Sequence of chain 1.A:
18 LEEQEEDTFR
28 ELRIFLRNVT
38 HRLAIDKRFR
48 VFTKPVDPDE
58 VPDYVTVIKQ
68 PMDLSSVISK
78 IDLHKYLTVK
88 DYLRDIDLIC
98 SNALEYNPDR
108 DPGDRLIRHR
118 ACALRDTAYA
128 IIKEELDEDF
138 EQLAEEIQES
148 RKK

Binding-site contacts:
Ligand atom N contacts residue ASP60 of chain 1.A at 2.8 Å (salt-bridge).
Ligand atom OH contacts residue TYR61 of chain 1.A at 3.9 Å.
Ligand atom N contacts residue GLU102 of chain 1.A at 3.9 Å.
Ligand atom CE contacts residue ASN104 of chain 1.A at 3.8 Å.
Ligand atom O3P contacts residue PRO105 of chain 1.A at 3.9 Å.
Ligand atom CH contacts residue ILE114 of chain 1.A at 3.6 Å (hydrophobic).
Ligand atom OG contacts residue PRO105 of chain 1.A at 3.5 Å.
Ligand atom CA contacts residue ASP60 of chain 1.A at 3.3 Å.
Ligand atom NZ contacts residue VAL53 of chain 1.A at 3.7 Å.
Ligand atom CA contacts residue TYR103 of chain 1.A at 3.6 Å (hydrophobic).
Ligand atom OH contacts residue ILE114 of chain 1.A at 3.9 Å.
Ligand atom O contacts residue PRO105 of chain 1.A at 3.8 Å.
Ligand atom CB contacts residue TYR103 of chain 1.A at 3.3 Å (hydrophobic).
Ligand atom CA contacts residue PRO105 of chain 1.A at 3.6 Å (hydrophobic).
Ligand atom CD contacts residue ILE114 of chain 1.A at 3.8 Å (hydrophobic).
Ligand atom CH contacts residue VAL53 of chain 1.A at 3.8 Å (hydrophobic).
Ligand atom CA contacts residue TYR103 of chain 1.A at 3.5 Å (hydrophobic).
Ligand atom CA contacts residue ASP60 of chain 1.A at 3.9 Å.
Ligand atom OH contacts residue ASN104 of chain 1.A at 2.9 Å (h-bond).
Ligand atom C contacts residue TYR103 of chain 1.A at 3.5 Å (hydrophobic).
Ligand atom O contacts residue TYR103 of chain 1.A at 3.4 Å (h-bond).
Ligand atom CB contacts residue GLU102 of chain 1.A at 3.4 Å.
Ligand atom CH contacts residue ASN104 of chain 1.A at 3.9 Å.
Ligand atom N contacts residue PRO105 of chain 1.A at 3.6 Å.
Ligand atom CH3 contacts residue VAL53 of chain 1.A at 3.7 Å (hydrophobic).
Ligand atom C contacts residue ASP60 of chain 1.A at 3.6 Å.
Ligand atom O1P contacts residue PRO105 of chain 1.A at 3.6 Å.
Ligand atom CG contacts residue VAL58 of chain 1.A at 3.9 Å (hydrophobic).
Ligand atom N contacts residue TYR103 of chain 1.A at 3.5 Å (h-bond).
Ligand atom CH3 contacts residue PHE49 of chain 1.A at 3.9 Å (hydrophobic).
Ligand atom C contacts residue TYR103 of chain 1.A at 3.8 Å (hydrophobic).
Ligand atom CA contacts residue GLU102 of chain 1.A at 3.3 Å.
Ligand atom CB contacts residue ASP60 of chain 1.A at 3.7 Å.
Ligand atom CG contacts residue ASN104 of chain 1.A at 3.9 Å.
Ligand atom CG contacts residue ASP60 of chain 1.A at 3.9 Å.
Ligand atom O contacts residue PRO105 of chain 1.A at 3.4 Å.
Ligand atom CH3 contacts residue ILE114 of chain 1.A at 3.9 Å (hydrophobic).
Ligand atom NH1 contacts residue ASP60 of chain 1.A at 3.7 Å.
Ligand atom NZ contacts residue ILE114 of chain 1.A at 3.7 Å.
Ligand atom N contacts residue TYR103 of chain 1.A at 2.7 Å (h-bond).

A small-molecule ligand and the protein it binds are described below.
Small molecule (SMILES): CC(=O)NCCCC[C@H](NC(=O)CNC(=O)[C@H](CCCN=C(N)N)NC(=O)CNC(=O)[C@@H](N)COP(=O)(O)O)C(=O)NCC(=O)NCC=O